Sequence of chain 1.A:
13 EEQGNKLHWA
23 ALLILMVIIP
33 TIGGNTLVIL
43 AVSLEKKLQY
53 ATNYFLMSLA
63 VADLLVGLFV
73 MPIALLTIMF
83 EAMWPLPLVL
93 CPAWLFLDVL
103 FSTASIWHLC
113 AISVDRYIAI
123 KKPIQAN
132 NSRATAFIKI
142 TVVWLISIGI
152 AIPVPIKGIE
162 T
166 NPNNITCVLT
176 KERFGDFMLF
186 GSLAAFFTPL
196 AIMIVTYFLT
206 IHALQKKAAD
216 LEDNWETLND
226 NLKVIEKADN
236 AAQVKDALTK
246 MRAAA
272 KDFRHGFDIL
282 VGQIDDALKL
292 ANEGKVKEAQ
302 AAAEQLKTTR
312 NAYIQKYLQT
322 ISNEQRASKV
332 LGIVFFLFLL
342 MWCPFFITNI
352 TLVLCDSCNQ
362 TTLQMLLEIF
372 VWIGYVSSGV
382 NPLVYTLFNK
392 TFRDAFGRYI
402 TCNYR

Binding-site contacts:
Ligand atom CAB contacts residue GLU369 of chain 1.A at 3.9 Å.
Ligand atom CAI contacts residue VAL101 of chain 1.A at 3.6 Å (hydrophobic).
Ligand atom CAQ contacts residue VAL101 of chain 1.A at 3.8 Å (hydrophobic).
Ligand atom CAC contacts residue SER187 of chain 1.A at 3.7 Å.
Ligand atom CAU contacts residue ASP100 of chain 1.A at 3.7 Å.
Ligand atom CAH contacts residue ASN350 of chain 1.A at 3.6 Å.
Ligand atom NAN contacts residue PHE346 of chain 1.A at 3.5 Å.
Ligand atom CAF contacts residue TYR376 of chain 1.A at 3.7 Å (hydrophobic).
Ligand atom CAH contacts residue LEU174 of chain 1.A at 3.6 Å (hydrophobic).
Ligand atom CAF contacts residue VAL372 of chain 1.A at 3.9 Å (hydrophobic).
Ligand atom CAZ contacts residue PHE346 of chain 1.A at 3.7 Å (hydrophobic).
Ligand atom CLAD contacts residue VAL372 of chain 1.A at 4.0 Å.
Ligand atom CAE contacts residue ASP100 of chain 1.A at 3.5 Å.
Ligand atom CAF contacts residue TRP96 of chain 1.A at 3.8 Å (hydrophobic).
Ligand atom CAL contacts residue ASP100 of chain 1.A at 3.8 Å.
Ligand atom CAJ contacts residue ASP100 of chain 1.A at 3.1 Å.
Ligand atom CAE contacts residue TYR376 of chain 1.A at 3.6 Å (hydrophobic).
Ligand atom CAA contacts residue ALA76 of chain 1.A at 3.9 Å (hydrophobic).
Ligand atom OAP contacts residue LEU368 of chain 1.A at 3.5 Å (h-bond).
Ligand atom CAW contacts residue ASP100 of chain 1.A at 3.9 Å.
Ligand atom CAX contacts residue PHE346 of chain 1.A at 3.8 Å (hydrophobic).
Ligand atom CAA contacts residue GLU369 of chain 1.A at 3.6 Å.
Ligand atom CAG contacts residue PHE182 of chain 1.A at 3.6 Å (hydrophobic).
Ligand atom CAV contacts residue VAL372 of chain 1.A at 3.7 Å (hydrophobic).
Ligand atom CAR contacts residue VAL372 of chain 1.A at 4.0 Å (hydrophobic).
Ligand atom CAC contacts residue GLY186 of chain 1.A at 3.4 Å.
Ligand atom CAK contacts residue ASP100 of chain 1.A at 3.2 Å.
Ligand atom CAY contacts residue VAL101 of chain 1.A at 4.0 Å (hydrophobic).
Ligand atom CAY contacts residue PHE346 of chain 1.A at 3.8 Å (hydrophobic).
Ligand atom CAU contacts residue PHE346 of chain 1.A at 3.5 Å (hydrophobic).
Ligand atom CAZ contacts residue ASP100 of chain 1.A at 3.5 Å.
Ligand atom CAA contacts residue THR79 of chain 1.A at 3.6 Å.
Ligand atom CAW contacts residue PHE346 of chain 1.A at 3.3 Å (hydrophobic).
Ligand atom OAP contacts residue GLU369 of chain 1.A at 3.5 Å.
Ligand atom OAO contacts residue GLU369 of chain 1.A at 3.8 Å.
Ligand atom CAS contacts residue VAL372 of chain 1.A at 3.5 Å (hydrophobic).
Ligand atom NAM contacts residue ASP100 of chain 1.A at 2.5 Å (salt-bridge).
Ligand atom CAE contacts residue TRP96 of chain 1.A at 3.9 Å (hydrophobic).
Ligand atom CAG contacts residue ASN350 of chain 1.A at 3.9 Å.
Ligand atom CAZ contacts residue VAL372 of chain 1.A at 3.9 Å (hydrophobic).

The protein below binds the small molecule below.
Small molecule (SMILES): COc1ccc(C[C@@H]2NCCc3c2[nH]c2ccc(C)cc32)c(Cl)c1OC